Sequence of chain 1.B:
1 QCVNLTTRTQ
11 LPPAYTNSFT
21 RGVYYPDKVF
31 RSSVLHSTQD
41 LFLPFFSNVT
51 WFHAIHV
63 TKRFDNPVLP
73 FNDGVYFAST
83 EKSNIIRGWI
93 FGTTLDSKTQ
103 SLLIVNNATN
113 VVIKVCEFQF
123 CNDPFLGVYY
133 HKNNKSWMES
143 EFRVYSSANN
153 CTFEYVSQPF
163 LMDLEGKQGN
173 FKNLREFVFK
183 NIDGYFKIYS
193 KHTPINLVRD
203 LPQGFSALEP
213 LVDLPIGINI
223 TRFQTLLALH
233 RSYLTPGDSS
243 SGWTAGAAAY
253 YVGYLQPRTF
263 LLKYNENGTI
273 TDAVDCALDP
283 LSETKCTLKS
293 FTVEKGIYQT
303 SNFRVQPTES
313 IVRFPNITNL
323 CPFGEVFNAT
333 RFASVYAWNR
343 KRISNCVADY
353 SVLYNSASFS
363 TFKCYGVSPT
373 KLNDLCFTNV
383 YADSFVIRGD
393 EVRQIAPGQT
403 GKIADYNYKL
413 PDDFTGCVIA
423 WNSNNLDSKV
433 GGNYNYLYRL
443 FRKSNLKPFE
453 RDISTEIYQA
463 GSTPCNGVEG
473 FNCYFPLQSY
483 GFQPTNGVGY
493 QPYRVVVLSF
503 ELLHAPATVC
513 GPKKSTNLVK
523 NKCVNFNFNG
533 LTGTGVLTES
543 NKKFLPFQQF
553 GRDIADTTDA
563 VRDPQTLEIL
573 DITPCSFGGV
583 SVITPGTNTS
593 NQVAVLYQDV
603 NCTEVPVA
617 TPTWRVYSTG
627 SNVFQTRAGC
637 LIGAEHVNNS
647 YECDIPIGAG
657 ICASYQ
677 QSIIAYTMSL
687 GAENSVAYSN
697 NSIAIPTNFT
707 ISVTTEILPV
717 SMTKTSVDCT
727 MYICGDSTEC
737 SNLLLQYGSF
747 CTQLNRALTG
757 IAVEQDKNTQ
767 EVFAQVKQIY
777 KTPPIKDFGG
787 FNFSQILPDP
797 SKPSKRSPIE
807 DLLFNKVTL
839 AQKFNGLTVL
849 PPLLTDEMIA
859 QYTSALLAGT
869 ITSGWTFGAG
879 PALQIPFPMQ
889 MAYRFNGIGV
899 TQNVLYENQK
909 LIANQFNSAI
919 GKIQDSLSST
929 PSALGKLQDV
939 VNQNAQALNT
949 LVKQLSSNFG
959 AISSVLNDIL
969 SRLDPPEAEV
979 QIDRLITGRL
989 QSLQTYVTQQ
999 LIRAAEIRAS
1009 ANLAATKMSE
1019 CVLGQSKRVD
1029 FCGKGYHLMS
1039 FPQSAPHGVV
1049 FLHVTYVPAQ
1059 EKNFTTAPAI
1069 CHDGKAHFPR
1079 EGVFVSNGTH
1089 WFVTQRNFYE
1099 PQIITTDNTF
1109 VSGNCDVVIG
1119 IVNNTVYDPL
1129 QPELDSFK

The small molecule below binds the protein below.
Small molecule (SMILES): CC(=O)N[C@H]1[C@H](O[C@H]2[C@H](O)[C@@H](NC(C)=O)CO[C@@H]2CO)O[C@H](CO)[C@@H](O)[C@@H]1O

Binding-site contacts:
Ligand atom C7 contacts residue THR28 of chain 1.D at 3.5 Å.
Ligand atom O7 contacts residue THR28 of chain 1.D at 3.7 Å.
Ligand atom N2 contacts residue GLY27 of chain 1.D at 4.3 Å.
Ligand atom C8 contacts residue GLY27 of chain 1.D at 3.6 Å.
Ligand atom C2 contacts residue ASN330 of chain 1.B at 2.5 Å.
Ligand atom O4 contacts residue GLU327 of chain 1.B at 3.1 Å (salt-bridge).
Ligand atom O6 contacts residue GLU327 of chain 1.B at 3.9 Å.
Ligand atom C1 contacts residue ASN330 of chain 1.B at 1.4 Å.
Ligand atom O3 contacts residue GLU327 of chain 1.B at 4.3 Å.
Ligand atom O5 contacts residue GLU327 of chain 1.B at 3.8 Å.
Ligand atom C3 contacts residue ASN330 of chain 1.B at 3.8 Å.
Ligand atom C6 contacts residue GLU327 of chain 1.B at 3.5 Å.
Ligand atom C7 contacts residue ASN330 of chain 1.B at 4.0 Å.
Ligand atom C1 contacts residue GLU327 of chain 1.B at 4.3 Å.
Ligand atom C4 contacts residue ASN330 of chain 1.B at 4.3 Å.
Ligand atom N2 contacts residue THR28 of chain 1.D at 4.1 Å.
Ligand atom C6 contacts residue ASN330 of chain 1.B at 4.4 Å.
Ligand atom C7 contacts residue GLY27 of chain 1.D at 4.3 Å.
Ligand atom O5 contacts residue ASN330 of chain 1.B at 2.4 Å (h-bond).
Ligand atom C5 contacts residue GLU327 of chain 1.B at 4.0 Å.
Ligand atom C4 contacts residue GLU327 of chain 1.B at 3.2 Å.
Ligand atom C3 contacts residue GLU327 of chain 1.B at 4.4 Å.
Ligand atom C8 contacts residue THR28 of chain 1.D at 3.3 Å.
Ligand atom N2 contacts residue ASN330 of chain 1.B at 2.9 Å (h-bond).
Ligand atom C5 contacts residue ASN330 of chain 1.B at 3.7 Å.

Sequence of chain 1.D:
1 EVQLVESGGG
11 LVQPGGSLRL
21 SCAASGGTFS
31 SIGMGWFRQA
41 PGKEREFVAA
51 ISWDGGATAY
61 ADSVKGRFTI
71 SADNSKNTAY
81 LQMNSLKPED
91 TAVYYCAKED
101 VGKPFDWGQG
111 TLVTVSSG